A small-molecule ligand and the protein it binds are described below.
Small molecule (SMILES): CC(=O)N[C@@H]1[C@@H](O)[C@H](O)[C@@H](CO)O[C@H]1O

Sequence of chain 39.C:
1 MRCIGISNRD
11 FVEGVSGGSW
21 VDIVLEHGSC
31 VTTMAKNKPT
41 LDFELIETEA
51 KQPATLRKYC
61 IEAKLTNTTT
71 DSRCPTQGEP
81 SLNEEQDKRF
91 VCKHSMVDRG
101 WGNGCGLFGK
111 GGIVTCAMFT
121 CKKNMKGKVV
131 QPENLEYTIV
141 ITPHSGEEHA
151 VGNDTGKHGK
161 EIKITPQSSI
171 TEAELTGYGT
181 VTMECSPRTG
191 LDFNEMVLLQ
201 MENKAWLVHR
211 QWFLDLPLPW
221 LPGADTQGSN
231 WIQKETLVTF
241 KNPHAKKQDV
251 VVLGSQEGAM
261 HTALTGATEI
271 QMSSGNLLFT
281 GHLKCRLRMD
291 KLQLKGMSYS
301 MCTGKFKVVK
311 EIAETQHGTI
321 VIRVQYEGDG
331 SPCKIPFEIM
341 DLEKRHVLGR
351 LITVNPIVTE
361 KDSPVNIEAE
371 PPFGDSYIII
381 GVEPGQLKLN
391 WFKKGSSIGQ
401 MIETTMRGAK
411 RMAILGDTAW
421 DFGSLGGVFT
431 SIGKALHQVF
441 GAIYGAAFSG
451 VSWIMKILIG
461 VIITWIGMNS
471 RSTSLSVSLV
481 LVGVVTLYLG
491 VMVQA

Binding-site contacts:
Ligand atom C8 contacts residue PHE90 of chain 39.C at 3.6 Å (hydrophobic).
Ligand atom C5 contacts residue ASN67 of chain 39.C at 3.8 Å.
Ligand atom C4 contacts residue ASN67 of chain 39.C at 4.3 Å.
Ligand atom C8 contacts residue ARG89 of chain 39.C at 4.1 Å.
Ligand atom C3 contacts residue ASN67 of chain 39.C at 3.8 Å.
Ligand atom C8 contacts residue MET118 of chain 39.C at 4.0 Å (hydrophobic).
Ligand atom O5 contacts residue ASN67 of chain 39.C at 2.5 Å (h-bond).
Ligand atom C7 contacts residue ASN67 of chain 39.C at 3.7 Å.
Ligand atom C2 contacts residue ASN67 of chain 39.C at 2.4 Å.
Ligand atom O6 contacts residue ASN67 of chain 39.C at 3.7 Å.
Ligand atom N2 contacts residue ASN67 of chain 39.C at 2.8 Å (h-bond).
Ligand atom O7 contacts residue ASN67 of chain 39.C at 4.1 Å.
Ligand atom C7 contacts residue PHE90 of chain 39.C at 4.3 Å (hydrophobic).
Ligand atom C1 contacts residue ASN67 of chain 39.C at 1.4 Å.